A protein and the small-molecule ligand that binds it are described below.
Small molecule (SMILES): CC(=O)N[C@H]1[C@H](O[C@H]2[C@H](O)[C@@H](NC(C)=O)CO[C@@H]2CO)O[C@H](CO)[C@@H](O)[C@@H]1O

Binding-site contacts:
Ligand atom O5 contacts residue ASN12 of chain 30.H at 2.7 Å (h-bond).
Ligand atom O7 contacts residue ASN12 of chain 30.H at 3.6 Å.
Ligand atom N2 contacts residue ASN12 of chain 30.H at 3.8 Å.
Ligand atom C7 contacts residue ASN12 of chain 30.H at 3.9 Å.
Ligand atom C2 contacts residue ASN12 of chain 30.H at 3.2 Å.
Ligand atom C1 contacts residue ASN12 of chain 30.H at 2.2 Å.
Ligand atom C5 contacts residue ASN12 of chain 30.H at 4.1 Å.

Sequence of chain 30.H:
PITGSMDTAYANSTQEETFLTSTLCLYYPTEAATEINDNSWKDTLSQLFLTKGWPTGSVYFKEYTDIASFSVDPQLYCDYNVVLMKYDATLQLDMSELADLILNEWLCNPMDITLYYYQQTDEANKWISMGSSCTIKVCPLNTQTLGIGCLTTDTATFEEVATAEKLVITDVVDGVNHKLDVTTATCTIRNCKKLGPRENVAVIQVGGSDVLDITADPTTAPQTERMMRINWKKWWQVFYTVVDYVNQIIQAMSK